A protein and the small-molecule ligand that binds it are described below.
Small molecule (SMILES): CC(=O)N[C@@H]1[C@@H](O)[C@H](O)[C@@H](CO)O[C@H]1O

Sequence of chain 1.C:
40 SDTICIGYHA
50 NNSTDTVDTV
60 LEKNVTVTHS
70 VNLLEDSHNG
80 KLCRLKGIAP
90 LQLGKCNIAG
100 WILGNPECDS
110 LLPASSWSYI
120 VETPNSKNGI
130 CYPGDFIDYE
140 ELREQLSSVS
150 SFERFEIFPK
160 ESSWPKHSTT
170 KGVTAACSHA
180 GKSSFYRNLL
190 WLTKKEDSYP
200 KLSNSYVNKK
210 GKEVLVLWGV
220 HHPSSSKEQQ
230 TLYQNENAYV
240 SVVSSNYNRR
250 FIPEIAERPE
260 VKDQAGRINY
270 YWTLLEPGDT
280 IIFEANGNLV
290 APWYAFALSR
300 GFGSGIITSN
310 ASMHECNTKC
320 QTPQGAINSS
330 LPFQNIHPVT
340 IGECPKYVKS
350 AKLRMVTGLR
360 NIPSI

Binding-site contacts:
Ligand atom C5 contacts residue ASN51 of chain 1.C at 3.7 Å.
Ligand atom O5 contacts residue ASN51 of chain 1.C at 2.4 Å (h-bond).
Ligand atom C1 contacts residue ASN51 of chain 1.C at 1.4 Å.
Ligand atom C3 contacts residue ASN51 of chain 1.C at 3.8 Å.
Ligand atom C4 contacts residue ASN51 of chain 1.C at 4.2 Å.
Ligand atom C7 contacts residue ASN51 of chain 1.C at 3.7 Å.
Ligand atom O7 contacts residue ASN51 of chain 1.C at 4.1 Å.
Ligand atom C8 contacts residue THR53 of chain 1.C at 4.1 Å.
Ligand atom C2 contacts residue ASN51 of chain 1.C at 2.5 Å.
Ligand atom N2 contacts residue ASN51 of chain 1.C at 2.9 Å (h-bond).
Ligand atom C8 contacts residue ASN51 of chain 1.C at 3.4 Å.